A protein and the small-molecule ligand that binds it are described below.
Small molecule (SMILES): CC(=O)N[C@@H]1[C@@H](O)[C@H](O)[C@@H](CO)O[C@H]1O

Binding-site contacts:
Ligand atom C8 contacts residue ASN328 of chain 1.B at 4.5 Å.
Ligand atom C1 contacts residue ASN328 of chain 1.B at 1.4 Å.
Ligand atom C7 contacts residue ASN328 of chain 1.B at 3.3 Å.
Ligand atom C3 contacts residue ASN328 of chain 1.B at 3.8 Å.
Ligand atom C7 contacts residue THR392 of chain 1.B at 4.2 Å.
Ligand atom O7 contacts residue ASN328 of chain 1.B at 3.4 Å (h-bond).
Ligand atom C5 contacts residue ASN328 of chain 1.B at 3.6 Å.
Ligand atom C2 contacts residue ASN328 of chain 1.B at 2.5 Å.
Ligand atom C4 contacts residue ASN328 of chain 1.B at 4.2 Å.
Ligand atom N2 contacts residue ASN328 of chain 1.B at 2.9 Å (h-bond).
Ligand atom O5 contacts residue ASN328 of chain 1.B at 2.4 Å (h-bond).
Ligand atom C8 contacts residue THR392 of chain 1.B at 4.0 Å.

Sequence of chain 1.B:
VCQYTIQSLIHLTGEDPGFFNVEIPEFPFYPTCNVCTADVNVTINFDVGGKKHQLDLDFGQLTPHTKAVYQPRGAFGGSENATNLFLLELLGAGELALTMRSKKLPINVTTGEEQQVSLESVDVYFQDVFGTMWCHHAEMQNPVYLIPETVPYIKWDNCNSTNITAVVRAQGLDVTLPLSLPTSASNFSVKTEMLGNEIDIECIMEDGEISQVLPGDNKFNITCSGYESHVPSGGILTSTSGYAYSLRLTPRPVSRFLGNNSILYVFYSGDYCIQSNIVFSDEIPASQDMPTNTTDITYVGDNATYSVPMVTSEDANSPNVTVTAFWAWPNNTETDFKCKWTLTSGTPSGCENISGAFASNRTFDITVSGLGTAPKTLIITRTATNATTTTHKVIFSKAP